Sequence of chain 1.B:
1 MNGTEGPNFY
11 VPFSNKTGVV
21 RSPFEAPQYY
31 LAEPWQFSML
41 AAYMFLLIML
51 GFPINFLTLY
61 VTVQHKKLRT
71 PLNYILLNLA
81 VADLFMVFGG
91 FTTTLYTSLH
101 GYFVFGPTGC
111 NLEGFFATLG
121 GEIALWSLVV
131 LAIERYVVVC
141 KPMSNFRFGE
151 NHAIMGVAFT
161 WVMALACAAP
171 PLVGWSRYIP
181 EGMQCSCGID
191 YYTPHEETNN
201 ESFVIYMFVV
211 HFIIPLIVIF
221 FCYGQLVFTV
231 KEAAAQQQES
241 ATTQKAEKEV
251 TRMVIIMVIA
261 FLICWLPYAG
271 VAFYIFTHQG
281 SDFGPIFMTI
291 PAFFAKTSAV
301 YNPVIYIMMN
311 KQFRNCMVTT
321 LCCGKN

Binding-site contacts:
Ligand atom C1 contacts residue ARG21 of chain 1.B at 4.2 Å.
Ligand atom O7 contacts residue GLU5 of chain 1.B at 4.2 Å.
Ligand atom C4 contacts residue ASN15 of chain 1.B at 4.2 Å.
Ligand atom O5 contacts residue ASN15 of chain 1.B at 2.4 Å (h-bond).
Ligand atom N2 contacts residue VAL20 of chain 1.B at 3.0 Å (h-bond).
Ligand atom O7 contacts residue ARG21 of chain 1.B at 2.8 Å (salt-bridge).
Ligand atom O7 contacts residue THR4 of chain 1.B at 4.2 Å.
Ligand atom C8 contacts residue GLY18 of chain 1.B at 3.9 Å.
Ligand atom C2 contacts residue VAL20 of chain 1.B at 3.6 Å (hydrophobic).
Ligand atom C5 contacts residue GLY18 of chain 1.B at 3.6 Å.
Ligand atom C7 contacts residue THR4 of chain 1.B at 4.3 Å.
Ligand atom C3 contacts residue ASN15 of chain 1.B at 3.7 Å.
Ligand atom C7 contacts residue ARG21 of chain 1.B at 3.5 Å.
Ligand atom C3 contacts residue VAL20 of chain 1.B at 4.1 Å (hydrophobic).
Ligand atom C3 contacts residue ARG21 of chain 1.B at 4.4 Å.
Ligand atom O5 contacts residue GLY18 of chain 1.B at 3.3 Å.
Ligand atom C2 contacts residue ASN15 of chain 1.B at 2.3 Å.
Ligand atom C8 contacts residue THR4 of chain 1.B at 4.3 Å.
Ligand atom C8 contacts residue ARG21 of chain 1.B at 3.4 Å.
Ligand atom C8 contacts residue ASN15 of chain 1.B at 3.2 Å.
Ligand atom C5 contacts residue ASN15 of chain 1.B at 3.7 Å.
Ligand atom C1 contacts residue ASN15 of chain 1.B at 1.4 Å.
Ligand atom C5 contacts residue ARG21 of chain 1.B at 4.5 Å.
Ligand atom C7 contacts residue ASN15 of chain 1.B at 3.4 Å.
Ligand atom O7 contacts residue ASN15 of chain 1.B at 4.5 Å.
Ligand atom C1 contacts residue VAL20 of chain 1.B at 3.5 Å (hydrophobic).
Ligand atom N2 contacts residue ASN15 of chain 1.B at 2.8 Å (h-bond).
Ligand atom C6 contacts residue GLY18 of chain 1.B at 4.2 Å.
Ligand atom C7 contacts residue VAL20 of chain 1.B at 4.2 Å (hydrophobic).
Ligand atom C1 contacts residue GLY18 of chain 1.B at 3.8 Å.

This small molecule binds to this protein.
Small molecule (SMILES): CC(=O)N[C@H]1[C@H](O[C@H]2[C@H](O)[C@@H](NC(C)=O)CO[C@@H]2CO)O[C@H](CO)[C@@H](O[C@@H]2O[C@H](CO)[C@@H](O)[C@H](O[C@@H]3O[C@H](CO)[C@@H](O)[C@H](O)[C@@H]3O)[C@@H]2O)[C@@H]1O